Sequence of chain 1.I:
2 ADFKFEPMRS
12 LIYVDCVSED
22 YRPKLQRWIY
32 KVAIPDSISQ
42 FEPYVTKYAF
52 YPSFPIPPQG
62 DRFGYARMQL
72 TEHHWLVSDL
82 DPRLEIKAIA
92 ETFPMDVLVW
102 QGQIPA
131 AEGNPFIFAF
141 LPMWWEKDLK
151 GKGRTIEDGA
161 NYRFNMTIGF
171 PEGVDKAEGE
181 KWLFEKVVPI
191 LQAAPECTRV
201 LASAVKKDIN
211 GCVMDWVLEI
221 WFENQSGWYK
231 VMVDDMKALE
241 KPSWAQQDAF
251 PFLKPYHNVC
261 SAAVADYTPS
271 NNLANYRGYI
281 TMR

Binding-site contacts:
Ligand atom O12 contacts residue DQH1 of chain 1.OB at 3.9 Å.
Ligand atom O24 contacts residue TRP76 of chain 1.I at 3.8 Å.
Ligand atom O23 contacts residue DQH1 of chain 1.OB at 3.4 Å.
Ligand atom O30 contacts residue PHE51 of chain 1.I at 3.6 Å.
Ligand atom C16 contacts residue DQH1 of chain 1.OB at 3.9 Å.
Ligand atom O13 contacts residue PHE51 of chain 1.I at 3.2 Å.
Ligand atom O24 contacts residue DQH1 of chain 1.OB at 3.4 Å (h-bond).
Ligand atom C19 contacts residue SER38 of chain 1.I at 3.9 Å.
Ligand atom C6 contacts residue GLN102 of chain 1.I at 3.5 Å.
Ligand atom C17 contacts residue ASP80 of chain 1.I at 3.5 Å.
Ligand atom O29 contacts residue PHE136 of chain 1.I at 3.4 Å.
Ligand atom C10 contacts residue SER38 of chain 1.I at 3.1 Å.
Ligand atom O27 contacts residue PHE42 of chain 1.I at 3.8 Å.
Ligand atom O23 contacts residue GLN41 of chain 1.I at 3.3 Å (h-bond).
Ligand atom O24 contacts residue ASP80 of chain 1.I at 2.5 Å (salt-bridge).
Ligand atom C16 contacts residue TRP76 of chain 1.I at 3.7 Å (hydrophobic).
Ligand atom C9 contacts residue THR72 of chain 1.I at 3.8 Å.
Ligand atom C10 contacts residue HIS74 of chain 1.I at 3.9 Å.
Ligand atom O23 contacts residue GLU92 of chain 1.I at 2.8 Å (salt-bridge).
Ligand atom C1 contacts residue TRP29 of chain 1.I at 3.8 Å (hydrophobic).
Ligand atom C5 contacts residue PHE136 of chain 1.I at 3.9 Å (hydrophobic).
Ligand atom O13 contacts residue THR72 of chain 1.I at 3.6 Å.
Ligand atom C18 contacts residue DQH1 of chain 1.OB at 3.2 Å.
Ligand atom C9 contacts residue TYR49 of chain 1.I at 3.5 Å (hydrophobic).
Ligand atom O13 contacts residue TYR49 of chain 1.I at 2.6 Å (h-bond).
Ligand atom C2 contacts residue THR72 of chain 1.I at 3.8 Å.
Ligand atom O29 contacts residue GLN102 of chain 1.I at 2.5 Å (h-bond).
Ligand atom C18 contacts residue GLU92 of chain 1.I at 3.8 Å.
Ligand atom C15 contacts residue HIS74 of chain 1.I at 3.8 Å.
Ligand atom O30 contacts residue THR72 of chain 1.I at 3.1 Å (h-bond).
Ligand atom C17 contacts residue DQH1 of chain 1.OB at 3.5 Å.
Ligand atom C11 contacts residue HIS74 of chain 1.I at 3.8 Å.
Ligand atom C16 contacts residue ASP80 of chain 1.I at 3.5 Å.
Ligand atom O27 contacts residue SER38 of chain 1.I at 2.8 Å (h-bond).
Ligand atom O30 contacts residue GLN70 of chain 1.I at 3.6 Å.
Ligand atom O27 contacts residue TYR49 of chain 1.I at 3.2 Å.
Ligand atom C10 contacts residue TYR49 of chain 1.I at 3.7 Å (hydrophobic).
Ligand atom O27 contacts residue HIS74 of chain 1.I at 2.7 Å (h-bond).
Ligand atom C1 contacts residue GLN102 of chain 1.I at 3.8 Å.
Ligand atom C19 contacts residue DQH1 of chain 1.OB at 3.5 Å.

The protein below binds the small molecule below.
Small molecule (SMILES): O=C1c2c(O)cc(O)cc2O[C@H](c2ccc(O)c(O)c2)[C@H]1O